Sequence of chain 1.B:
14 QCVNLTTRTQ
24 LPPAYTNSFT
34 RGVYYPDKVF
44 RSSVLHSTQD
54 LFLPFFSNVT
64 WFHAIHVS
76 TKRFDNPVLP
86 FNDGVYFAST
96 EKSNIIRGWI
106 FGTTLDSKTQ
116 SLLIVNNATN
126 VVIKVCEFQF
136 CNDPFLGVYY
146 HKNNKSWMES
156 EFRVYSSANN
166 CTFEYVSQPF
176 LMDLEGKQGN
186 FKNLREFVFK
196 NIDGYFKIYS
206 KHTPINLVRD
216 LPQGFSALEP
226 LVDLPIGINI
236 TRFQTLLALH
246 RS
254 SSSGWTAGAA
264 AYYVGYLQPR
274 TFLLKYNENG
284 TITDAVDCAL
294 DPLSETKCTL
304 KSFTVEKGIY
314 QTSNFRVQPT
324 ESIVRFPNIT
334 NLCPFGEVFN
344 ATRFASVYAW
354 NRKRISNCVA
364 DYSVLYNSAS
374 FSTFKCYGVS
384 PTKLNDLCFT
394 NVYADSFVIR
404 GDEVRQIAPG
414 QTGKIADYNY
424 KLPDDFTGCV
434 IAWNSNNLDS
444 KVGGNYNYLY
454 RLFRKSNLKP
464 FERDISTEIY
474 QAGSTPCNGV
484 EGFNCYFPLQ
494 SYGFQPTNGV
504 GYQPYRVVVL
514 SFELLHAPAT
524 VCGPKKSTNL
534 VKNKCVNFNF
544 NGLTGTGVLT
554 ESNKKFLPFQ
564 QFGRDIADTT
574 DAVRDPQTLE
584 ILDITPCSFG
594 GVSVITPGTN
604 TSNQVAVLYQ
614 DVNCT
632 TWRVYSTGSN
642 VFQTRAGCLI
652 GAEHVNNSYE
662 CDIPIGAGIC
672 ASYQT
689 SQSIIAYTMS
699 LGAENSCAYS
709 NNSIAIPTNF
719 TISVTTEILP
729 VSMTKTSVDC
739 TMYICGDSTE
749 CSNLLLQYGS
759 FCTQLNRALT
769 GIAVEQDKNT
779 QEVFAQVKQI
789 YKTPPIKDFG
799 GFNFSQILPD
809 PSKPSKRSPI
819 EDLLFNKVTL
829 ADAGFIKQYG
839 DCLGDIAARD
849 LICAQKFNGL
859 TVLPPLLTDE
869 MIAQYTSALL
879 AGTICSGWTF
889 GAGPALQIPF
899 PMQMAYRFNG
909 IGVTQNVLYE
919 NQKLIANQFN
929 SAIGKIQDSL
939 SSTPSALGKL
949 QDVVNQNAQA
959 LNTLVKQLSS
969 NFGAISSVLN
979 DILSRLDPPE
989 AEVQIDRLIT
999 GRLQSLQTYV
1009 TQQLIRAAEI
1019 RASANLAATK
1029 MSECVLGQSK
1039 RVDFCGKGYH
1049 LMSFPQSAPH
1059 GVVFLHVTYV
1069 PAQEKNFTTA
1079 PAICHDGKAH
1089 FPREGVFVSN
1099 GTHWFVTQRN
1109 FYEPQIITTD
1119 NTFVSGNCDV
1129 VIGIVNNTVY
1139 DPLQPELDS

Binding-site contacts:
Ligand atom C8 contacts residue GLU1072 of chain 1.B at 3.6 Å.
Ligand atom C8 contacts residue LYS1073 of chain 1.B at 3.7 Å.
Ligand atom C7 contacts residue GLU1072 of chain 1.B at 4.5 Å.
Ligand atom O5 contacts residue GLN895 of chain 1.C at 3.9 Å.
Ligand atom C4 contacts residue ASN1074 of chain 1.B at 4.3 Å.
Ligand atom C1 contacts residue GLN895 of chain 1.C at 4.0 Å.
Ligand atom C3 contacts residue ASN1074 of chain 1.B at 3.9 Å.
Ligand atom C2 contacts residue ASN1074 of chain 1.B at 2.5 Å.
Ligand atom C8 contacts residue ASN1074 of chain 1.B at 3.4 Å.
Ligand atom O7 contacts residue GLU1072 of chain 1.B at 4.2 Å.
Ligand atom C7 contacts residue ASN1074 of chain 1.B at 3.7 Å.
Ligand atom C1 contacts residue ASN1074 of chain 1.B at 1.5 Å.
Ligand atom N2 contacts residue ASN1074 of chain 1.B at 3.1 Å (h-bond).
Ligand atom C6 contacts residue ALA706 of chain 1.B at 3.9 Å (hydrophobic).
Ligand atom C5 contacts residue ALA706 of chain 1.B at 4.2 Å (hydrophobic).
Ligand atom O5 contacts residue ASN1074 of chain 1.B at 2.4 Å (h-bond).
Ligand atom C5 contacts residue ASN1074 of chain 1.B at 3.8 Å.

A small-molecule ligand and the protein it binds are described below.
Small molecule (SMILES): CC(=O)N[C@@H]1[C@@H](O)[C@H](O)[C@@H](CO)O[C@H]1O

Sequence of chain 1.C:
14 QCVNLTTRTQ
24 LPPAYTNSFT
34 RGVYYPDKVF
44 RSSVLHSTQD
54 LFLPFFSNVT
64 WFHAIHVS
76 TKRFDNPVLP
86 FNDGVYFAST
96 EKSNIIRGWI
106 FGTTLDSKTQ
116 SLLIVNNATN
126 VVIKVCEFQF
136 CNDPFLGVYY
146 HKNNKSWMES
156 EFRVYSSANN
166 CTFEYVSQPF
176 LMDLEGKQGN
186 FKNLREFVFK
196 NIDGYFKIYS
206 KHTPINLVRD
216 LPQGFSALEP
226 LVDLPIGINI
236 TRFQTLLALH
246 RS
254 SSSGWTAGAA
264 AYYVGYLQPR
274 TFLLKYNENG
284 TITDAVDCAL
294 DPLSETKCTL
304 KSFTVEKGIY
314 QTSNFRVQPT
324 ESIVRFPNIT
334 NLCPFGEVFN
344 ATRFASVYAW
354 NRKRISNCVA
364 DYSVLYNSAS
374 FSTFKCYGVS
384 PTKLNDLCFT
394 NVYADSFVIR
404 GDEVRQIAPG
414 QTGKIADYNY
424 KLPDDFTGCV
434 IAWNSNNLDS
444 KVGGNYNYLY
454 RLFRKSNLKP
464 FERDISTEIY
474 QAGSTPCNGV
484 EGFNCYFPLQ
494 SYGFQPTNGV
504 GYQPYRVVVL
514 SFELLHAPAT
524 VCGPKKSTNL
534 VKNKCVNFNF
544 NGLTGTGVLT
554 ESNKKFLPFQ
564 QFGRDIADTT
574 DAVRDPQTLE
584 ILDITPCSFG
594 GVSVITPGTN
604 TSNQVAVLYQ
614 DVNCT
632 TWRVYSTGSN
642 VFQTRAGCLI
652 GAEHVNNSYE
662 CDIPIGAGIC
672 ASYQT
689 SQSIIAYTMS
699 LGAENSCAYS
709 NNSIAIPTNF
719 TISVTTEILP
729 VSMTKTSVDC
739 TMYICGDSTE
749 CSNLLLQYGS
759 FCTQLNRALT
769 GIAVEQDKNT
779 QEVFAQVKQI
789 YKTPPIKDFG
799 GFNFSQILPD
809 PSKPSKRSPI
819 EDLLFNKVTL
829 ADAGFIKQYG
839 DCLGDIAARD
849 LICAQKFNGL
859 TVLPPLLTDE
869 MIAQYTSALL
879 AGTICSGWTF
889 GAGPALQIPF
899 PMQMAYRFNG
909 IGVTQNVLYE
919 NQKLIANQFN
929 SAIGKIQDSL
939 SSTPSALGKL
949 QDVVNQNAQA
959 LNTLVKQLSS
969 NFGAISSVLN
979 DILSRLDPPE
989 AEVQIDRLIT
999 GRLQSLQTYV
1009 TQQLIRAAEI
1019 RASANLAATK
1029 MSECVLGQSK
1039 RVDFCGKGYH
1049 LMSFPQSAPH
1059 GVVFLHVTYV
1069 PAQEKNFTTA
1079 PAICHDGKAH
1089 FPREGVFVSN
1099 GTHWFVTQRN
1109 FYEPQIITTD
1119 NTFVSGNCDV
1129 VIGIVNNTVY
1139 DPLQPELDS